A small-molecule ligand and the protein it binds are described below.
Small molecule (SMILES): Nc1ncnc2c1ncn2[C@H]1C[C@H](O)[C@@H](CO[P](=O)(O)O[P](=O)(O)OP(=O)(O)O)O1

Sequence of chain 1.A:
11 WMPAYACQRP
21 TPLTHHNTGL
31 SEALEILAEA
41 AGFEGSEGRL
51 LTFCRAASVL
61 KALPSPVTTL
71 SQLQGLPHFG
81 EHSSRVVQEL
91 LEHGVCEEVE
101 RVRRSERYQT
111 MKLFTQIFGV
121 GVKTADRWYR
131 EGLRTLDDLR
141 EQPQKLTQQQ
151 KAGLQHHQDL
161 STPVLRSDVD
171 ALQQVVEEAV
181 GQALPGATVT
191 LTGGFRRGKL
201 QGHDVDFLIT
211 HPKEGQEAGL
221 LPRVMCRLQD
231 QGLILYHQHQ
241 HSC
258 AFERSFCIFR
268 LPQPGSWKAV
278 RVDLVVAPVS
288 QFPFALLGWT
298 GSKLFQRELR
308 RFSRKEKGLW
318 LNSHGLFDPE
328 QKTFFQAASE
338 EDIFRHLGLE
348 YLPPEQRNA

Binding-site contacts:
Ligand atom O1G contacts residue GLY202 of chain 1.A at 3.4 Å.
Ligand atom O1A contacts residue ASP206 of chain 1.A at 3.0 Å (salt-bridge).
Ligand atom O3' contacts residue GLY295 of chain 1.A at 3.1 Å (h-bond).
Ligand atom N7 contacts residue TRP296 of chain 1.A at 3.1 Å.
Ligand atom C8 contacts residue TRP296 of chain 1.A at 3.1 Å (hydrophobic).
Ligand atom O2A contacts residue HIS203 of chain 1.A at 3.5 Å.
Ligand atom C4' contacts residue TRP296 of chain 1.A at 3.3 Å (hydrophobic).
Ligand atom O1A contacts residue MN1 of chain 1.B at 2.1 Å.
Ligand atom O1B contacts residue ASP206 of chain 1.A at 3.2 Å (salt-bridge).
Ligand atom C5 contacts residue MN1 of chain 1.C at 3.5 Å.
Ligand atom O1A contacts residue HIS203 of chain 1.A at 3.6 Å.
Ligand atom C8 contacts residue MN1 of chain 1.C at 3.1 Å.
Ligand atom O1B contacts residue MN1 of chain 1.B at 2.2 Å.
Ligand atom PG contacts residue HIS203 of chain 1.A at 3.3 Å.
Ligand atom O1A contacts residue ASP204 of chain 1.A at 3.2 Å (salt-bridge).
Ligand atom O3G contacts residue HIS203 of chain 1.A at 2.6 Å (h-bond).
Ligand atom N9 contacts residue TRP296 of chain 1.A at 3.2 Å.
Ligand atom PB contacts residue MN1 of chain 1.B at 3.3 Å.
Ligand atom C5 contacts residue TRP296 of chain 1.A at 3.3 Å (hydrophobic).
Ligand atom PB contacts residue GLY194 of chain 1.A at 3.6 Å.
Ligand atom N7 contacts residue ASP280 of chain 1.A at 3.2 Å (salt-bridge).
Ligand atom N6 contacts residue ASP280 of chain 1.A at 3.1 Å (salt-bridge).
Ligand atom O3G contacts residue MN1 of chain 1.B at 2.2 Å.
Ligand atom O3G contacts residue ASP204 of chain 1.A at 2.9 Å (salt-bridge).
Ligand atom C4 contacts residue TRP296 of chain 1.A at 3.4 Å (hydrophobic).
Ligand atom O1A contacts residue MN1 of chain 1.C at 2.7 Å.
Ligand atom N6 contacts residue PHE263 of chain 1.A at 3.6 Å.
Ligand atom O2G contacts residue HIS203 of chain 1.A at 3.0 Å (h-bond).
Ligand atom N7 contacts residue MN1 of chain 1.C at 2.3 Å.
Ligand atom O1B contacts residue GLY194 of chain 1.A at 2.9 Å (h-bond).
Ligand atom PG contacts residue MN1 of chain 1.B at 3.5 Å.
Ligand atom O1B contacts residue GLY193 of chain 1.A at 3.4 Å.
Ligand atom O3A contacts residue MN1 of chain 1.B at 3.5 Å.
Ligand atom C1' contacts residue TRP296 of chain 1.A at 3.6 Å (hydrophobic).
Ligand atom N7 contacts residue ASP206 of chain 1.A at 3.5 Å (salt-bridge).
Ligand atom C8 contacts residue ASP206 of chain 1.A at 3.6 Å.
Ligand atom PA contacts residue MN1 of chain 1.B at 3.3 Å.
Ligand atom O1G contacts residue LYS199 of chain 1.A at 3.4 Å (salt-bridge).
Ligand atom O4' contacts residue TRP296 of chain 1.A at 3.0 Å (h-bond).
Ligand atom O2B contacts residue ARG197 of chain 1.A at 2.8 Å (salt-bridge).